A protein and the small-molecule ligand that binds it are described below.
Small molecule (SMILES): CC(=O)N[C@H]1[C@H](O[C@H]2[C@H](O)[C@@H](NC(C)=O)CO[C@@H]2CO)O[C@H](CO)[C@@H](O[C@@H]2O[C@H](CO)[C@@H](O)[C@H](O)[C@@H]2O)[C@@H]1O

Sequence of chain 1.A:
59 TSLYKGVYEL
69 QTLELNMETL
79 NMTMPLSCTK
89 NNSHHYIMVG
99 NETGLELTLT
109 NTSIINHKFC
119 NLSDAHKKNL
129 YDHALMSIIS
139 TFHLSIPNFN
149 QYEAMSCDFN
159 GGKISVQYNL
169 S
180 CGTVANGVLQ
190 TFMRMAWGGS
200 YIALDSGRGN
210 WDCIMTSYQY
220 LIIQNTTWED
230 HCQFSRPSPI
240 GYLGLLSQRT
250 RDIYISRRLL

Sequence of chain 1.B:
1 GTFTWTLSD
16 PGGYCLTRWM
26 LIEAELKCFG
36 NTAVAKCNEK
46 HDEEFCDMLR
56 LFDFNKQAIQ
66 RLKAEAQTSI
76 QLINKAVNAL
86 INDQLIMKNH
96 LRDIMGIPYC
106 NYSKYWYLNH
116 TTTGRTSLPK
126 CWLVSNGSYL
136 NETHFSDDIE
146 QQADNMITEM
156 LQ

Binding-site contacts:
Ligand atom C1 contacts residue ASN79 of chain 1.A at 1.4 Å.
Ligand atom C6 contacts residue TRP24 of chain 1.B at 4.2 Å (hydrophobic).
Ligand atom N2 contacts residue ASN79 of chain 1.A at 2.9 Å (h-bond).
Ligand atom C2 contacts residue ASN79 of chain 1.A at 2.5 Å.
Ligand atom C5 contacts residue MET80 of chain 1.A at 4.3 Å (hydrophobic).
Ligand atom O2 contacts residue TRP24 of chain 1.B at 3.1 Å.
Ligand atom C7 contacts residue GLU76 of chain 1.A at 4.5 Å.
Ligand atom O6 contacts residue MET80 of chain 1.A at 3.3 Å.
Ligand atom C7 contacts residue ASN79 of chain 1.A at 3.1 Å.
Ligand atom C5 contacts residue ASN79 of chain 1.A at 3.6 Å.
Ligand atom O7 contacts residue ASN79 of chain 1.A at 2.9 Å (h-bond).
Ligand atom O5 contacts residue MET80 of chain 1.A at 4.3 Å.
Ligand atom C1 contacts residue GLU76 of chain 1.A at 3.9 Å.
Ligand atom O7 contacts residue TRP227 of chain 1.A at 4.5 Å.
Ligand atom O6 contacts residue THR77 of chain 1.A at 3.2 Å (h-bond).
Ligand atom C8 contacts residue TRP227 of chain 1.A at 3.5 Å (hydrophobic).
Ligand atom O5 contacts residue ASN79 of chain 1.A at 2.3 Å (h-bond).
Ligand atom C2 contacts residue TRP24 of chain 1.B at 3.5 Å (hydrophobic).
Ligand atom C1 contacts residue TRP24 of chain 1.B at 4.1 Å (hydrophobic).
Ligand atom C4 contacts residue ASN79 of chain 1.A at 4.2 Å.
Ligand atom O4 contacts residue TRP24 of chain 1.B at 3.3 Å.
Ligand atom O6 contacts residue TRP24 of chain 1.B at 4.3 Å.
Ligand atom C5 contacts residue TRP24 of chain 1.B at 4.3 Å (hydrophobic).
Ligand atom C5 contacts residue THR77 of chain 1.A at 4.5 Å.
Ligand atom C6 contacts residue MET80 of chain 1.A at 4.4 Å (hydrophobic).
Ligand atom C6 contacts residue THR77 of chain 1.A at 3.6 Å.
Ligand atom O5 contacts residue THR77 of chain 1.A at 3.7 Å.
Ligand atom C6 contacts residue ASN79 of chain 1.A at 4.4 Å.
Ligand atom C2 contacts residue GLU76 of chain 1.A at 4.4 Å.
Ligand atom O5 contacts residue GLU76 of chain 1.A at 3.8 Å.
Ligand atom O7 contacts residue ILE64 of chain 1.B at 4.2 Å.
Ligand atom C3 contacts residue ASN79 of chain 1.A at 3.8 Å.
Ligand atom C8 contacts residue ASN99 of chain 1.A at 3.8 Å.
Ligand atom O7 contacts residue GLU76 of chain 1.A at 3.3 Å.
Ligand atom O6 contacts residue ASN79 of chain 1.A at 4.1 Å.
Ligand atom C8 contacts residue ASN79 of chain 1.A at 4.3 Å.